A small-molecule ligand and the protein it binds are described below.
Small molecule (SMILES): CC(=O)N[C@@H]1[C@@H](O)[C@H](O)[C@@H](CO)O[C@H]1O

Sequence of chain 1.B:
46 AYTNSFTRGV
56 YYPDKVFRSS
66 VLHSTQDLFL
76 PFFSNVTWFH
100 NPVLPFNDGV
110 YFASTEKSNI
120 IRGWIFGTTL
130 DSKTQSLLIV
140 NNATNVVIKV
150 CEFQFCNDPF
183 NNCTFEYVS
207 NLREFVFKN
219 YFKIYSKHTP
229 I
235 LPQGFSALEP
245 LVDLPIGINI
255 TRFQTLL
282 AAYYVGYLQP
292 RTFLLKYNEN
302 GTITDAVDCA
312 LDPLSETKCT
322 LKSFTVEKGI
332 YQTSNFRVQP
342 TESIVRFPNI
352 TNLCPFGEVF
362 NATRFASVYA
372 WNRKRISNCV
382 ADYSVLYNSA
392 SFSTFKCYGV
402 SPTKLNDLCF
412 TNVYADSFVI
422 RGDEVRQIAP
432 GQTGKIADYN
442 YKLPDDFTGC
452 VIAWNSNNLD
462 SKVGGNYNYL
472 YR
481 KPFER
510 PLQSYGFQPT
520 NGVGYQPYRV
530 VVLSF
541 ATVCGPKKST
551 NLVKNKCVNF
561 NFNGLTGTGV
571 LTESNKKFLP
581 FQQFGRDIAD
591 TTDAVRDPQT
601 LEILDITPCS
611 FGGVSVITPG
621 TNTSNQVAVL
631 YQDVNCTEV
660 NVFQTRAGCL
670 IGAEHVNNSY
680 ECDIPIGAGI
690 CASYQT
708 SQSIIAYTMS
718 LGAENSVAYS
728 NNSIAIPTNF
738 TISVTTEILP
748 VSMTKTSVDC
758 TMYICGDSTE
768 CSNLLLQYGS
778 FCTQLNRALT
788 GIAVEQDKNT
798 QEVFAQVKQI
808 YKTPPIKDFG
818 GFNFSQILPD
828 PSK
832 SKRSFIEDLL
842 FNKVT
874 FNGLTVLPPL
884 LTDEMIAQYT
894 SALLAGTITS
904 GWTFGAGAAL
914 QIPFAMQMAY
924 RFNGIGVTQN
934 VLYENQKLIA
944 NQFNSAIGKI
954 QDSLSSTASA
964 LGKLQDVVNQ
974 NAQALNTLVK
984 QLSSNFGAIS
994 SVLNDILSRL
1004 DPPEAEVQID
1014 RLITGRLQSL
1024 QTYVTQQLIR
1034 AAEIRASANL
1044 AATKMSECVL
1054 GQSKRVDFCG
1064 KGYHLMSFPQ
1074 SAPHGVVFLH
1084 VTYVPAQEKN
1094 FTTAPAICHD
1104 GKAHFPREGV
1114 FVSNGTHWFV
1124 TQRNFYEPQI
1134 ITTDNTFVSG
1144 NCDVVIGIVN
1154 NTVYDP

Binding-site contacts:
Ligand atom N2 contacts residue ASN728 of chain 1.B at 2.9 Å (h-bond).
Ligand atom C1 contacts residue ASN728 of chain 1.B at 1.5 Å.
Ligand atom C2 contacts residue ASN728 of chain 1.B at 2.5 Å.
Ligand atom O7 contacts residue ASN728 of chain 1.B at 3.9 Å.
Ligand atom C4 contacts residue ASN728 of chain 1.B at 4.3 Å.
Ligand atom C5 contacts residue ASN728 of chain 1.B at 3.8 Å.
Ligand atom O5 contacts residue ASN728 of chain 1.B at 2.4 Å (h-bond).
Ligand atom C7 contacts residue ASN728 of chain 1.B at 3.6 Å.
Ligand atom C8 contacts residue ILE1149 of chain 1.B at 4.2 Å (hydrophobic).
Ligand atom C8 contacts residue GLY1150 of chain 1.B at 3.6 Å.
Ligand atom C3 contacts residue ASN728 of chain 1.B at 3.8 Å.